Sequence of chain 1.G:
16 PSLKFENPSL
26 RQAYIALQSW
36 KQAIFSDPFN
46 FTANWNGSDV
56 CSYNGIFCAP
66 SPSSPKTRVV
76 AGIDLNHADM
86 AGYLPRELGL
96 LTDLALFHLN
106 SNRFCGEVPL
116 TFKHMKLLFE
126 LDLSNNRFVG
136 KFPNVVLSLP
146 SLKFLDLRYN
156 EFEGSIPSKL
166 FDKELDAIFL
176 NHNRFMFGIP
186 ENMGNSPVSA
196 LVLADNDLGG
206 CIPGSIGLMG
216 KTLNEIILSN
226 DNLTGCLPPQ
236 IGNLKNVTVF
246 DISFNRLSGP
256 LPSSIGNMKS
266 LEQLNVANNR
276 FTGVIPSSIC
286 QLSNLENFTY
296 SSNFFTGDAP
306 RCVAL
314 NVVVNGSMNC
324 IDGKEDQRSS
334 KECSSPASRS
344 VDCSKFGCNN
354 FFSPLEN

Sequence of chain 1.O:
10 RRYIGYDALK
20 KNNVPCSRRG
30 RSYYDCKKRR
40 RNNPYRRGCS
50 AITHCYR

Binding-site contacts:
Ligand atom C8 contacts residue HIS53 of chain 1.O at 4.0 Å.
Ligand atom C7 contacts residue ASN241 of chain 1.G at 3.5 Å.
Ligand atom N2 contacts residue ASN241 of chain 1.G at 2.9 Å (h-bond).
Ligand atom O5 contacts residue SER265 of chain 1.G at 3.5 Å (h-bond).
Ligand atom O7 contacts residue ASN241 of chain 1.G at 3.8 Å.
Ligand atom C3 contacts residue ASN241 of chain 1.G at 3.8 Å.
Ligand atom C5 contacts residue ASN241 of chain 1.G at 3.7 Å.
Ligand atom C4 contacts residue ASN241 of chain 1.G at 4.2 Å.
Ligand atom N2 contacts residue HIS53 of chain 1.O at 4.5 Å.
Ligand atom C1 contacts residue ASN241 of chain 1.G at 1.4 Å.
Ligand atom C1 contacts residue SER265 of chain 1.G at 4.1 Å.
Ligand atom O5 contacts residue ASN241 of chain 1.G at 2.4 Å (h-bond).
Ligand atom C2 contacts residue ASN241 of chain 1.G at 2.4 Å.

This small molecule binds to this protein.
Small molecule (SMILES): CC(=O)N[C@@H]1[C@@H](O)[C@H](O)[C@@H](CO)O[C@H]1O